Binding-site contacts:
Ligand atom O2 contacts residue ASN163 of chain 1.C at 2.8 Å (h-bond).
Ligand atom O3 contacts residue ARG125 of chain 1.C at 3.2 Å (salt-bridge).
Ligand atom O1 contacts residue GLU324 of chain 1.C at 3.1 Å (salt-bridge).
Ligand atom C6 contacts residue TRP332 of chain 1.C at 3.6 Å (hydrophobic).
Ligand atom C3 contacts residue ARG125 of chain 1.C at 3.8 Å.
Ligand atom C2 contacts residue ASN163 of chain 1.C at 3.8 Å.
Ligand atom O2 contacts residue ASP291 of chain 1.C at 3.9 Å.
Ligand atom O3 contacts residue PHE362 of chain 1.C at 3.4 Å.
Ligand atom O2 contacts residue GLU164 of chain 1.C at 3.7 Å.
Ligand atom C1 contacts residue TYR293 of chain 1.C at 3.6 Å (hydrophobic).
Ligand atom C1 contacts residue GLU324 of chain 1.C at 2.7 Å.
Ligand atom C2 contacts residue GLU164 of chain 1.C at 4.0 Å.
Ligand atom O5 contacts residue TYR293 of chain 1.C at 3.7 Å.
Ligand atom C3 contacts residue PHE362 of chain 1.C at 3.6 Å (hydrophobic).
Ligand atom O2 contacts residue GLU324 of chain 1.C at 3.0 Å (salt-bridge).
Ligand atom O4 contacts residue GLU372 of chain 1.C at 2.1 Å (salt-bridge).
Ligand atom C2 contacts residue ARG125 of chain 1.C at 3.8 Å.
Ligand atom O1 contacts residue ASP291 of chain 1.C at 3.6 Å.
Ligand atom O4 contacts residue ARG125 of chain 1.C at 2.9 Å (salt-bridge).
Ligand atom C5 contacts residue TYR293 of chain 1.C at 3.5 Å (hydrophobic).
Ligand atom C6 contacts residue HIS375 of chain 1.C at 3.2 Å.
Ligand atom C5 contacts residue GLU372 of chain 1.C at 3.5 Å.
Ligand atom O1 contacts residue TYR293 of chain 1.C at 3.9 Å.
Ligand atom O3 contacts residue PHE59 of chain 1.C at 3.6 Å.
Ligand atom C4 contacts residue PHE362 of chain 1.C at 3.9 Å (hydrophobic).
Ligand atom O5 contacts residue GLU324 of chain 1.C at 3.8 Å.
Ligand atom C2 contacts residue GLU324 of chain 1.C at 3.2 Å.
Ligand atom O3 contacts residue GLU372 of chain 1.C at 4.0 Å.
Ligand atom C4 contacts residue GLU372 of chain 1.C at 2.8 Å.
Ligand atom O2 contacts residue ASN266 of chain 1.C at 4.0 Å.
Ligand atom C6 contacts residue TYR293 of chain 1.C at 3.9 Å (hydrophobic).
Ligand atom C3 contacts residue GLU324 of chain 1.C at 3.5 Å.
Ligand atom C6 contacts residue GLU372 of chain 1.C at 3.3 Å.
Ligand atom O1 contacts residue GLU164 of chain 1.C at 2.5 Å (salt-bridge).
Ligand atom O6 contacts residue TRP332 of chain 1.C at 2.8 Å (h-bond).
Ligand atom C4 contacts residue ARG125 of chain 1.C at 3.9 Å.
Ligand atom O6 contacts residue TYR293 of chain 1.C at 3.2 Å.
Ligand atom C1 contacts residue GLU164 of chain 1.C at 3.9 Å.
Ligand atom C5 contacts residue PHE362 of chain 1.C at 4.0 Å (hydrophobic).
Ligand atom O6 contacts residue HIS375 of chain 1.C at 2.8 Å (h-bond).

A small-molecule ligand and the protein it binds are described below.
Small molecule (SMILES): OC[C@H]1O[C@@H](O)[C@H](O)[C@@H](O)[C@H]1O

Sequence of chain 1.C:
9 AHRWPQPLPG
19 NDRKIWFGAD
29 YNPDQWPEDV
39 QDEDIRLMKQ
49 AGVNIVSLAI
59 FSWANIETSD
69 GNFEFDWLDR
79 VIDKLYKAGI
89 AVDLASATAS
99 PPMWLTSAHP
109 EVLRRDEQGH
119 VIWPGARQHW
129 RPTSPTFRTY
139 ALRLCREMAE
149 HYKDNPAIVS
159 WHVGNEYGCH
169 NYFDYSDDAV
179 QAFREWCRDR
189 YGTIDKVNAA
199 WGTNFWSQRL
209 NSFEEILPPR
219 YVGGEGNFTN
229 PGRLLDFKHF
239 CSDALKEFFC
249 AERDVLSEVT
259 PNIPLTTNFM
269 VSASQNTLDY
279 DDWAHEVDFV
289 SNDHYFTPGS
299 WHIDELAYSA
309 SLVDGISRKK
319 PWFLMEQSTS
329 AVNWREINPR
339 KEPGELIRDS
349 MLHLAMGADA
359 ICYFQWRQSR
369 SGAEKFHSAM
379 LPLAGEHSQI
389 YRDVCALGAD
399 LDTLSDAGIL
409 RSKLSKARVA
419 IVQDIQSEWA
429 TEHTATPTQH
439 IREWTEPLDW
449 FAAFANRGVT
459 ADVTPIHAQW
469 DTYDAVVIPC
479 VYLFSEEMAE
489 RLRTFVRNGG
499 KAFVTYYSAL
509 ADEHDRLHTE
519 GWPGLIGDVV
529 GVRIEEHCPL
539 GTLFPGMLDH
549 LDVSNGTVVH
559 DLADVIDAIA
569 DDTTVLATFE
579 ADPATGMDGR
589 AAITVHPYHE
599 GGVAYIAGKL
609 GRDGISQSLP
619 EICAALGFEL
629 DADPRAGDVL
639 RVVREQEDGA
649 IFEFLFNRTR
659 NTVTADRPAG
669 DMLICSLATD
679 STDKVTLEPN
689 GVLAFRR

Sequence of chain 1.A:
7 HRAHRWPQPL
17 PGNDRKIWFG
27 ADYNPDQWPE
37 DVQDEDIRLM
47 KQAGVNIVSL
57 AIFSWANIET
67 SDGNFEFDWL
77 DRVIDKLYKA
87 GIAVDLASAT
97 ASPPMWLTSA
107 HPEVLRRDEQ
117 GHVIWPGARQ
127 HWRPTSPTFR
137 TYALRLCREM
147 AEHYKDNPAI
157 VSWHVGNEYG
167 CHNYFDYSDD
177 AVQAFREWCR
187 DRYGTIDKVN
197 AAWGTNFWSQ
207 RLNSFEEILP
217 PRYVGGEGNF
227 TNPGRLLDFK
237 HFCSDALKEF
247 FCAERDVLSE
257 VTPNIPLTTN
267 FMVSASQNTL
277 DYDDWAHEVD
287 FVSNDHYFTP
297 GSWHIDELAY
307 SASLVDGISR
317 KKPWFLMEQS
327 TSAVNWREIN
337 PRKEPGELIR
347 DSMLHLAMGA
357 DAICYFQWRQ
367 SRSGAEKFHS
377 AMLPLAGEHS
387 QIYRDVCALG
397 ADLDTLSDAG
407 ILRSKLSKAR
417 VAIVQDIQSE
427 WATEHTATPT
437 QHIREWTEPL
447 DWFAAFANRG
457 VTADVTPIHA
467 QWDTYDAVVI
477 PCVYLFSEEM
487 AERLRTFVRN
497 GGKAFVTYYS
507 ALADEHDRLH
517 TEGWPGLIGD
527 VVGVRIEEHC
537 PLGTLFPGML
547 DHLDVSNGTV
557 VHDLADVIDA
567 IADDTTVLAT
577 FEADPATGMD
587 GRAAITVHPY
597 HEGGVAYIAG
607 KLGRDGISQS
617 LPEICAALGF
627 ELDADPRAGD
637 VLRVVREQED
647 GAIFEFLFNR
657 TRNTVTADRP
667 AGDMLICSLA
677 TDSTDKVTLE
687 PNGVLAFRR